This small molecule binds to this protein.
Small molecule (SMILES): N[C@@H](Cc1c[nH]c2ccccc12)C(=O)O

Sequence of chain 1.P:
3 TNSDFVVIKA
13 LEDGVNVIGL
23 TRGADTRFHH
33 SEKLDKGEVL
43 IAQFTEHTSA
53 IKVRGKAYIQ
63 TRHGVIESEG

Binding-site contacts:
Ligand atom CB contacts residue THR28 of chain 1.Q at 3.5 Å.
Ligand atom CA contacts residue THR28 of chain 1.Q at 3.3 Å.
Ligand atom CZ2 contacts residue ILE53 of chain 1.P at 3.9 Å (hydrophobic).
Ligand atom CE2 contacts residue GLN45 of chain 1.P at 3.9 Å.
Ligand atom N contacts residue ASP27 of chain 1.Q at 3.1 Å (salt-bridge).
Ligand atom CE2 contacts residue THR50 of chain 1.P at 4.0 Å.
Ligand atom CH2 contacts residue GLY21 of chain 1.P at 3.5 Å.
Ligand atom OXT contacts residue THR47 of chain 1.P at 2.5 Å (h-bond).
Ligand atom CB contacts residue THR23 of chain 1.Q at 3.6 Å.
Ligand atom OXT contacts residue HIS49 of chain 1.P at 3.7 Å.
Ligand atom CZ2 contacts residue THR50 of chain 1.P at 3.8 Å.
Ligand atom NE1 contacts residue GLN45 of chain 1.P at 2.8 Å (h-bond).
Ligand atom N contacts residue THR23 of chain 1.Q at 2.8 Å (h-bond).
Ligand atom CB contacts residue SER51 of chain 1.Q at 3.4 Å.
Ligand atom CD1 contacts residue GLN45 of chain 1.P at 3.6 Å.
Ligand atom CA contacts residue THR23 of chain 1.Q at 3.8 Å.
Ligand atom CA contacts residue GLY25 of chain 1.Q at 3.5 Å.
Ligand atom CD1 contacts residue THR47 of chain 1.P at 3.8 Å.
Ligand atom O contacts residue THR47 of chain 1.P at 3.5 Å.
Ligand atom CE2 contacts residue ALA44 of chain 1.P at 3.9 Å (hydrophobic).
Ligand atom CA contacts residue SER51 of chain 1.Q at 3.9 Å.
Ligand atom CD1 contacts residue SER51 of chain 1.Q at 3.4 Å.
Ligand atom O contacts residue SER51 of chain 1.Q at 2.9 Å (h-bond).
Ligand atom NE1 contacts residue ALA44 of chain 1.P at 3.8 Å.
Ligand atom CE3 contacts residue HIS32 of chain 1.P at 3.9 Å.
Ligand atom OXT contacts residue THR50 of chain 1.P at 2.9 Å (h-bond).
Ligand atom N contacts residue ARG24 of chain 1.Q at 3.8 Å.
Ligand atom C contacts residue THR50 of chain 1.P at 4.0 Å.
Ligand atom O contacts residue GLY25 of chain 1.Q at 3.1 Å (h-bond).
Ligand atom C contacts residue GLY25 of chain 1.Q at 3.5 Å.
Ligand atom CZ3 contacts residue GLY21 of chain 1.P at 3.8 Å.
Ligand atom N contacts residue GLY25 of chain 1.Q at 2.6 Å (h-bond).
Ligand atom N contacts residue THR28 of chain 1.Q at 3.0 Å (h-bond).
Ligand atom CE3 contacts residue HIS31 of chain 1.P at 3.9 Å.
Ligand atom C contacts residue SER51 of chain 1.Q at 3.5 Å.
Ligand atom CZ2 contacts residue ALA44 of chain 1.P at 3.9 Å (hydrophobic).
Ligand atom OXT contacts residue GLY25 of chain 1.Q at 4.0 Å.
Ligand atom C contacts residue THR47 of chain 1.P at 3.5 Å.
Ligand atom O contacts residue ARG24 of chain 1.Q at 3.5 Å.
Ligand atom CG contacts residue SER51 of chain 1.Q at 3.8 Å.

Sequence of chain 1.Q:
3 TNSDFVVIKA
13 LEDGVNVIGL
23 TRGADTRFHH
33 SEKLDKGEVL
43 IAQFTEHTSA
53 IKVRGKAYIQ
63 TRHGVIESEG